Sequence of chain 1.D:
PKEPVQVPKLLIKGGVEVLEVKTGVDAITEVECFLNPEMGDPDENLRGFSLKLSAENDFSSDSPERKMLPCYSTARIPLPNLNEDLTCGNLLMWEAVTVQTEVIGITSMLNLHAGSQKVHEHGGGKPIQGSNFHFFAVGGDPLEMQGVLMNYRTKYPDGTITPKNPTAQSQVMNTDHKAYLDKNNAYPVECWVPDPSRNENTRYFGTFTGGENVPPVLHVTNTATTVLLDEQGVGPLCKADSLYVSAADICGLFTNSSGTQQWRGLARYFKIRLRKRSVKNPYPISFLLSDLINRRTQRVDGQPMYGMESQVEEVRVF

Sequence of chain 1.A:
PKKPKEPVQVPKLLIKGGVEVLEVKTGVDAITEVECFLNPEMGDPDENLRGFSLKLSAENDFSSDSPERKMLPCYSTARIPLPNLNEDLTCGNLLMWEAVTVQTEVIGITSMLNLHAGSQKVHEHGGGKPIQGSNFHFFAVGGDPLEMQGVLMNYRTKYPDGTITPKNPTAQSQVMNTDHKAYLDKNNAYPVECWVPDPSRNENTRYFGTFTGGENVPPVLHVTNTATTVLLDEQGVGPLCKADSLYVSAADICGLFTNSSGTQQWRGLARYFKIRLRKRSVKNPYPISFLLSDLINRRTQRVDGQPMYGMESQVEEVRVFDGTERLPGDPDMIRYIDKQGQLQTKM

A small-molecule ligand and the protein it binds are described below.
Small molecule (SMILES): CC(=O)N[C@H]1[C@H]([C@H](O)[C@H](O)CO)O[C@@](O[C@H](CO)[C@@H](O)[C@@H]2O[C@@H](C(=O)O)C[C@H](O)[C@H]2NC(C)=O)(C(=O)O)C[C@@H]1O

Binding-site contacts:
Ligand atom O1B contacts residue SER274 of chain 1.E at 3.3 Å (h-bond).
Ligand atom C10 contacts residue GLN278 of chain 1.E at 4.0 Å.
Ligand atom C9 contacts residue LYS68 of chain 1.E at 3.8 Å.
Ligand atom O9 contacts residue GLN278 of chain 1.E at 4.0 Å.
Ligand atom C11 contacts residue GLN278 of chain 1.E at 3.5 Å.
Ligand atom O9 contacts residue LEU67 of chain 1.E at 3.1 Å.
Ligand atom C10 contacts residue ASN272 of chain 1.E at 3.9 Å.
Ligand atom N5 contacts residue LEU62 of chain 1.E at 3.9 Å.
Ligand atom C11 contacts residue PHE75 of chain 1.A at 3.5 Å (hydrophobic).
Ligand atom C11 contacts residue LEU62 of chain 1.E at 3.5 Å (hydrophobic).
Ligand atom C1 contacts residue THR276 of chain 1.E at 3.3 Å.
Ligand atom O1B contacts residue THR276 of chain 1.E at 3.4 Å (h-bond).
Ligand atom N5 contacts residue ASN272 of chain 1.E at 3.2 Å (h-bond).
Ligand atom C6 contacts residue LYS68 of chain 1.E at 4.0 Å.
Ligand atom C9 contacts residue LEU67 of chain 1.E at 4.0 Å (hydrophobic).
Ligand atom O1B contacts residue LYS68 of chain 1.E at 3.1 Å.
Ligand atom C11 contacts residue ASN272 of chain 1.E at 3.5 Å.
Ligand atom C11 contacts residue HIS138 of chain 1.D at 3.5 Å.
Ligand atom O1A contacts residue THR276 of chain 1.E at 2.6 Å (h-bond).
Ligand atom O1A contacts residue LYS68 of chain 1.E at 3.8 Å.
Ligand atom C8 contacts residue GLN278 of chain 1.E at 3.7 Å.
Ligand atom C7 contacts residue LEU62 of chain 1.E at 3.8 Å (hydrophobic).
Ligand atom C10 contacts residue LEU62 of chain 1.E at 3.1 Å (hydrophobic).
Ligand atom C9 contacts residue GLN278 of chain 1.E at 3.3 Å.
Ligand atom O9 contacts residue LYS68 of chain 1.E at 2.9 Å (salt-bridge).
Ligand atom O10 contacts residue PHE75 of chain 1.A at 3.9 Å.
Ligand atom O8 contacts residue GLN278 of chain 1.E at 3.5 Å (h-bond).
Ligand atom C11 contacts residue THR276 of chain 1.E at 3.4 Å.
Ligand atom C6 contacts residue ASN272 of chain 1.E at 3.7 Å.
Ligand atom C11 contacts residue PHE65 of chain 1.E at 3.7 Å (hydrophobic).
Ligand atom C7 contacts residue GLN278 of chain 1.E at 3.9 Å.
Ligand atom O10 contacts residue LEU62 of chain 1.E at 2.8 Å.
Ligand atom N5 contacts residue GLN278 of chain 1.E at 3.7 Å.
Ligand atom O7 contacts residue LEU62 of chain 1.E at 3.3 Å.
Ligand atom C1 contacts residue LYS68 of chain 1.E at 3.8 Å.
Ligand atom O8 contacts residue THR276 of chain 1.E at 4.0 Å.
Ligand atom O1A contacts residue ASN272 of chain 1.E at 3.6 Å.
Ligand atom C11 contacts residue PHE270 of chain 1.E at 3.9 Å (hydrophobic).
Ligand atom O8 contacts residue ASN272 of chain 1.E at 3.5 Å (h-bond).
Ligand atom O8 contacts residue LYS68 of chain 1.E at 3.3 Å.

Sequence of chain 1.E:
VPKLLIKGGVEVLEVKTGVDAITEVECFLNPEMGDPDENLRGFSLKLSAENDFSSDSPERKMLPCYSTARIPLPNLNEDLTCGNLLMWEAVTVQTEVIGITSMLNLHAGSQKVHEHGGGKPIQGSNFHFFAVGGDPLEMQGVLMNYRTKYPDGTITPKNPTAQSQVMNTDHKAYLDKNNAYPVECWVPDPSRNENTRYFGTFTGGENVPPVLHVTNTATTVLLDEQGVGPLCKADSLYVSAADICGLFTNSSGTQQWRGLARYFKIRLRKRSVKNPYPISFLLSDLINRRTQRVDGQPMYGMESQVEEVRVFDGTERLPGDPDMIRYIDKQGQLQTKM